This small molecule binds to this protein.
Small molecule (SMILES): N#CCc1ccc(Nc2nc(Nc3cc(C4CC4)[nH]n3)c3ccccc3n2)cc1

Sequence of chain 1.C:
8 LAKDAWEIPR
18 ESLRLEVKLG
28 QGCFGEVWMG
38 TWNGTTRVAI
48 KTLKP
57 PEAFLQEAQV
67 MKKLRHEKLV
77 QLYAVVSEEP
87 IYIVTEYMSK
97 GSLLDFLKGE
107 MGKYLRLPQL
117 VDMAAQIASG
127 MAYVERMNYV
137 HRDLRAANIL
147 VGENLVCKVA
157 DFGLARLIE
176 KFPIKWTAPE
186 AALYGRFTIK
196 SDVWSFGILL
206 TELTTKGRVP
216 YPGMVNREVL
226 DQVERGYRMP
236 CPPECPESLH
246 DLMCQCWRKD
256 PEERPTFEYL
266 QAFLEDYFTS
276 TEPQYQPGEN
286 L

Binding-site contacts:
Ligand atom N26 contacts residue ALA46 of chain 1.C at 3.8 Å.
Ligand atom C27 contacts residue LEU146 of chain 1.C at 3.8 Å (hydrophobic).
Ligand atom C22 contacts residue LEU146 of chain 1.C at 3.9 Å (hydrophobic).
Ligand atom C10 contacts residue MET94 of chain 1.C at 3.9 Å (hydrophobic).
Ligand atom C4 contacts residue GLY97 of chain 1.C at 3.8 Å.
Ligand atom N25 contacts residue TYR93 of chain 1.C at 3.9 Å.
Ligand atom C27 contacts residue ALA46 of chain 1.C at 3.9 Å (hydrophobic).
Ligand atom C4 contacts residue MET94 of chain 1.C at 3.0 Å (hydrophobic).
Ligand atom N9 contacts residue LEU26 of chain 1.C at 3.9 Å.
Ligand atom C1 contacts residue TYR93 of chain 1.C at 3.4 Å (hydrophobic).
Ligand atom C28 contacts residue LEU146 of chain 1.C at 3.6 Å (hydrophobic).
Ligand atom N25 contacts residue ALA46 of chain 1.C at 3.3 Å.
Ligand atom C6 contacts residue GLY97 of chain 1.C at 3.7 Å.
Ligand atom C24 contacts residue LEU146 of chain 1.C at 3.4 Å (hydrophobic).
Ligand atom C5 contacts residue MET94 of chain 1.C at 3.8 Å (hydrophobic).
Ligand atom C4 contacts residue TYR93 of chain 1.C at 3.7 Å (hydrophobic).
Ligand atom N25 contacts residue MET94 of chain 1.C at 3.6 Å (h-bond).
Ligand atom C23 contacts residue LEU146 of chain 1.C at 3.6 Å (hydrophobic).
Ligand atom C24 contacts residue ALA46 of chain 1.C at 3.5 Å (hydrophobic).
Ligand atom C29 contacts residue VAL34 of chain 1.C at 3.8 Å (hydrophobic).
Ligand atom N21 contacts residue MET94 of chain 1.C at 3.1 Å (h-bond).
Ligand atom C19 contacts residue ASP157 of chain 1.C at 3.5 Å.
Ligand atom N26 contacts residue MET94 of chain 1.C at 2.9 Å (h-bond).
Ligand atom N25 contacts residue GLU92 of chain 1.C at 3.0 Å (salt-bridge).
Ligand atom C27 contacts residue THR91 of chain 1.C at 3.4 Å.
Ligand atom C1 contacts residue MET94 of chain 1.C at 3.9 Å (hydrophobic).
Ligand atom N26 contacts residue LEU146 of chain 1.C at 3.9 Å.
Ligand atom C19 contacts residue LYS48 of chain 1.C at 3.6 Å.
Ligand atom N20 contacts residue LYS48 of chain 1.C at 3.5 Å (salt-bridge).
Ligand atom N26 contacts residue TYR93 of chain 1.C at 3.6 Å.
Ligand atom C10 contacts residue LEU26 of chain 1.C at 3.6 Å (hydrophobic).
Ligand atom C29 contacts residue LYS48 of chain 1.C at 3.8 Å.
Ligand atom C5 contacts residue GLY97 of chain 1.C at 3.7 Å.
Ligand atom N25 contacts residue LEU146 of chain 1.C at 3.6 Å.
Ligand atom N21 contacts residue LEU26 of chain 1.C at 3.9 Å.
Ligand atom C22 contacts residue MET94 of chain 1.C at 3.8 Å (hydrophobic).
Ligand atom N20 contacts residue ASP157 of chain 1.C at 3.3 Å (salt-bridge).
Ligand atom C5 contacts residue LEU26 of chain 1.C at 3.8 Å (hydrophobic).
Ligand atom C1 contacts residue SER95 of chain 1.C at 3.6 Å.
Ligand atom N26 contacts residue GLU92 of chain 1.C at 3.7 Å.